Sequence of chain 2.G:
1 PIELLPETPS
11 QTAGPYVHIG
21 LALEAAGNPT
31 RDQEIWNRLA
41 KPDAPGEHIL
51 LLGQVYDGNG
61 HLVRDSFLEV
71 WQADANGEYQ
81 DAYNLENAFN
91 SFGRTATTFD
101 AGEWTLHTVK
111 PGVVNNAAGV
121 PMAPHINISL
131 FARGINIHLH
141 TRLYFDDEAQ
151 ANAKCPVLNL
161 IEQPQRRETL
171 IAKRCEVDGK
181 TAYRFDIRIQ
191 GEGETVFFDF

Binding-site contacts:
Ligand atom I3 contacts residue FE1 of chain 2.Y at 4.3 Å.
Ligand atom O1 contacts residue TRP149 of chain 2.H at 3.7 Å.
Ligand atom C4 contacts residue PRO15 of chain 2.G at 3.8 Å (hydrophobic).
Ligand atom C3 contacts residue GLY14 of chain 2.G at 4.2 Å.
Ligand atom C5 contacts residue PRO15 of chain 2.G at 3.9 Å (hydrophobic).
Ligand atom I3 contacts residue HIS162 of chain 2.H at 4.0 Å.
Ligand atom C3 contacts residue TYR147 of chain 2.H at 3.5 Å (hydrophobic).
Ligand atom C1 contacts residue PRO15 of chain 2.G at 3.1 Å (hydrophobic).
Ligand atom I3 contacts residue GLN177 of chain 2.H at 3.9 Å.
Ligand atom C4 contacts residue HIS162 of chain 2.H at 4.1 Å.
Ligand atom I3 contacts residue ARG157 of chain 2.H at 3.4 Å.
Ligand atom C4 contacts residue FE1 of chain 2.Y at 2.8 Å.
Ligand atom C6 contacts residue TYR147 of chain 2.H at 3.8 Å (hydrophobic).
Ligand atom I3 contacts residue ILE191 of chain 2.H at 3.7 Å.
Ligand atom O1 contacts residue PRO15 of chain 2.G at 3.8 Å.
Ligand atom C5 contacts residue TYR108 of chain 2.H at 3.8 Å (hydrophobic).
Ligand atom O4 contacts residue FE1 of chain 2.Y at 1.6 Å.
Ligand atom C2 contacts residue PRO15 of chain 2.G at 3.2 Å (hydrophobic).
Ligand atom C3 contacts residue PRO15 of chain 2.G at 3.5 Å (hydrophobic).
Ligand atom I3 contacts residue GLY14 of chain 2.G at 3.9 Å.
Ligand atom C7 contacts residue TRP149 of chain 2.H at 4.2 Å (hydrophobic).
Ligand atom O4 contacts residue HIS162 of chain 2.H at 2.8 Å (h-bond).
Ligand atom O4 contacts residue TYR147 of chain 2.H at 2.4 Å (h-bond).
Ligand atom C6 contacts residue PRO15 of chain 2.G at 3.4 Å (hydrophobic).
Ligand atom O4 contacts residue HIS160 of chain 2.H at 3.5 Å (h-bond).
Ligand atom I3 contacts residue THR12 of chain 2.G at 4.0 Å.
Ligand atom O2 contacts residue PRO15 of chain 2.G at 3.6 Å.
Ligand atom O2 contacts residue TRP149 of chain 2.H at 4.2 Å.
Ligand atom C7 contacts residue PRO15 of chain 2.G at 3.3 Å (hydrophobic).
Ligand atom C5 contacts residue TYR16 of chain 2.G at 3.2 Å (hydrophobic).
Ligand atom C4 contacts residue TYR108 of chain 2.H at 4.1 Å (hydrophobic).
Ligand atom O4 contacts residue TYR108 of chain 2.H at 3.0 Å (h-bond).
Ligand atom C4 contacts residue TYR16 of chain 2.G at 4.3 Å (hydrophobic).
Ligand atom O4 contacts residue ARG157 of chain 2.H at 4.3 Å.
Ligand atom C4 contacts residue TYR147 of chain 2.H at 2.6 Å (hydrophobic).
Ligand atom C6 contacts residue TYR16 of chain 2.G at 3.2 Å (hydrophobic).
Ligand atom C5 contacts residue TYR147 of chain 2.H at 2.9 Å (hydrophobic).
Ligand atom O2 contacts residue TYR16 of chain 2.G at 4.1 Å.
Ligand atom C5 contacts residue FE1 of chain 2.Y at 3.5 Å.
Ligand atom C3 contacts residue FE1 of chain 2.Y at 3.9 Å.

A small-molecule ligand and the protein it binds are described below.
Small molecule (SMILES): O=C(O)c1ccc(O)c(I)c1

Sequence of chain 2.H:
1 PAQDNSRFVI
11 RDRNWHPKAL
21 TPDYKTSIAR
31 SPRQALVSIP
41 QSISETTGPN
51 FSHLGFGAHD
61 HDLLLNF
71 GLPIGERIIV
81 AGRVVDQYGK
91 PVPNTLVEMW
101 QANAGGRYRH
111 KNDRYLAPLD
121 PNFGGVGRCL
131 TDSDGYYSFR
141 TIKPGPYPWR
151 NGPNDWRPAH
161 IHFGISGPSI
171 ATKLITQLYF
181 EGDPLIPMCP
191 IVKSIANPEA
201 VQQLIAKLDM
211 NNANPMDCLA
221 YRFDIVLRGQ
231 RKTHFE